Binding-site contacts:
Ligand atom C6 contacts residue ILE130 of chain 1.A at 3.8 Å (hydrophobic).
Ligand atom C5 contacts residue TYR127 of chain 1.A at 4.3 Å (hydrophobic).
Ligand atom C3 contacts residue ASN100 of chain 1.A at 3.8 Å.
Ligand atom O5 contacts residue ASN100 of chain 1.A at 2.4 Å (h-bond).
Ligand atom C1 contacts residue ASN100 of chain 1.A at 1.4 Å.
Ligand atom C2 contacts residue ASN100 of chain 1.A at 2.5 Å.
Ligand atom C1 contacts residue SER102 of chain 1.A at 3.2 Å.
Ligand atom O7 contacts residue ASN100 of chain 1.A at 3.0 Å (h-bond).
Ligand atom O5 contacts residue SER102 of chain 1.A at 3.2 Å (h-bond).
Ligand atom C4 contacts residue ASN100 of chain 1.A at 4.2 Å.
Ligand atom C6 contacts residue TYR127 of chain 1.A at 3.6 Å (hydrophobic).
Ligand atom C5 contacts residue SER102 of chain 1.A at 4.1 Å.
Ligand atom C5 contacts residue ASN100 of chain 1.A at 3.6 Å.
Ligand atom N2 contacts residue ASN100 of chain 1.A at 2.9 Å (h-bond).
Ligand atom C8 contacts residue ASN100 of chain 1.A at 3.9 Å.
Ligand atom C7 contacts residue ASN100 of chain 1.A at 3.1 Å.
Ligand atom O4 contacts residue ILE130 of chain 1.A at 4.2 Å.
Ligand atom C4 contacts residue ILE130 of chain 1.A at 3.6 Å (hydrophobic).
Ligand atom C5 contacts residue ILE130 of chain 1.A at 3.9 Å (hydrophobic).

Sequence of chain 1.A:
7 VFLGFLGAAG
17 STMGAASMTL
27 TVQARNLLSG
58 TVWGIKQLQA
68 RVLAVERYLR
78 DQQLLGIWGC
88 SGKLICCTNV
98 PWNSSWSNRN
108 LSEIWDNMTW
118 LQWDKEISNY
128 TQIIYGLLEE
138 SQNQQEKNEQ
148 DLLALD

This small molecule binds to this protein.
Small molecule (SMILES): CC(=O)N[C@H]1CO[C@H](CO[C@@H]2O[C@@H](C)[C@@H](O)[C@@H](O)[C@@H]2O)[C@@H](O)[C@@H]1O